Sequence of chain 48.E:
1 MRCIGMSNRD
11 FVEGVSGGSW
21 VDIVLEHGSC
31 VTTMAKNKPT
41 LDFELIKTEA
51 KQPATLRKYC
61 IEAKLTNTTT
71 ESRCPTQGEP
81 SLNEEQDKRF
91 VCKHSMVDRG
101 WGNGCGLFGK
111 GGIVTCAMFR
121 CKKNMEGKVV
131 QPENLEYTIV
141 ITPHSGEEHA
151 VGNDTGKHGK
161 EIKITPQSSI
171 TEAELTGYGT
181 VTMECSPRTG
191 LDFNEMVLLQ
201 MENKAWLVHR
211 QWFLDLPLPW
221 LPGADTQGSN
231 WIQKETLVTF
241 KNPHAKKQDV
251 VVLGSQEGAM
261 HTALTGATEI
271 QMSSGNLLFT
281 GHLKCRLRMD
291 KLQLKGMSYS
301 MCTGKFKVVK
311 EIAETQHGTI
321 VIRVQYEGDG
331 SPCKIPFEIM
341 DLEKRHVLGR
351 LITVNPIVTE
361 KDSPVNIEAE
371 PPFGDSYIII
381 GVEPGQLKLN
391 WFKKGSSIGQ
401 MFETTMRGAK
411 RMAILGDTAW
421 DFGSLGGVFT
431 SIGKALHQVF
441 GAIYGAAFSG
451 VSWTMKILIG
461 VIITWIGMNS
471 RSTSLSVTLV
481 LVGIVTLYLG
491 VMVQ

This protein binds this small molecule.
Small molecule (SMILES): CC(=O)N[C@@H]1[C@@H](O)[C@H](O)[C@@H](CO)O[C@H]1O

Binding-site contacts:
Ligand atom O7 contacts residue THR155 of chain 51.E at 4.1 Å.
Ligand atom O5 contacts residue GLY156 of chain 51.E at 4.3 Å.
Ligand atom C3 contacts residue ASN153 of chain 51.E at 3.8 Å.
Ligand atom O6 contacts residue LYS157 of chain 51.E at 4.2 Å.
Ligand atom O5 contacts residue THR155 of chain 51.E at 3.8 Å.
Ligand atom O6 contacts residue HIS158 of chain 51.E at 3.8 Å.
Ligand atom C5 contacts residue ASN153 of chain 51.E at 3.7 Å.
Ligand atom N2 contacts residue HIS149 of chain 51.E at 3.4 Å.
Ligand atom C2 contacts residue HIS149 of chain 51.E at 3.6 Å.
Ligand atom C1 contacts residue ASN153 of chain 51.E at 1.4 Å.
Ligand atom C1 contacts residue THR155 of chain 51.E at 3.9 Å.
Ligand atom C7 contacts residue ASN153 of chain 51.E at 3.5 Å.
Ligand atom C8 contacts residue GLY102 of chain 48.E at 4.2 Å.
Ligand atom O5 contacts residue ASN153 of chain 51.E at 2.4 Å (h-bond).
Ligand atom C5 contacts residue HIS158 of chain 51.E at 4.3 Å.
Ligand atom C4 contacts residue ASN153 of chain 51.E at 4.2 Å.
Ligand atom C1 contacts residue HIS158 of chain 51.E at 3.8 Å.
Ligand atom C6 contacts residue HIS158 of chain 51.E at 4.3 Å.
Ligand atom N2 contacts residue ASN153 of chain 51.E at 2.9 Å (h-bond).
Ligand atom C6 contacts residue THR155 of chain 51.E at 4.4 Å.
Ligand atom O5 contacts residue HIS158 of chain 51.E at 3.1 Å.
Ligand atom C6 contacts residue LYS157 of chain 51.E at 4.2 Å.
Ligand atom O3 contacts residue HIS149 of chain 51.E at 4.1 Å.
Ligand atom O7 contacts residue ASN153 of chain 51.E at 3.8 Å.
Ligand atom C1 contacts residue HIS149 of chain 51.E at 4.2 Å.
Ligand atom C5 contacts residue THR155 of chain 51.E at 3.9 Å.
Ligand atom C2 contacts residue ASN153 of chain 51.E at 2.5 Å.

Sequence of chain 51.E:
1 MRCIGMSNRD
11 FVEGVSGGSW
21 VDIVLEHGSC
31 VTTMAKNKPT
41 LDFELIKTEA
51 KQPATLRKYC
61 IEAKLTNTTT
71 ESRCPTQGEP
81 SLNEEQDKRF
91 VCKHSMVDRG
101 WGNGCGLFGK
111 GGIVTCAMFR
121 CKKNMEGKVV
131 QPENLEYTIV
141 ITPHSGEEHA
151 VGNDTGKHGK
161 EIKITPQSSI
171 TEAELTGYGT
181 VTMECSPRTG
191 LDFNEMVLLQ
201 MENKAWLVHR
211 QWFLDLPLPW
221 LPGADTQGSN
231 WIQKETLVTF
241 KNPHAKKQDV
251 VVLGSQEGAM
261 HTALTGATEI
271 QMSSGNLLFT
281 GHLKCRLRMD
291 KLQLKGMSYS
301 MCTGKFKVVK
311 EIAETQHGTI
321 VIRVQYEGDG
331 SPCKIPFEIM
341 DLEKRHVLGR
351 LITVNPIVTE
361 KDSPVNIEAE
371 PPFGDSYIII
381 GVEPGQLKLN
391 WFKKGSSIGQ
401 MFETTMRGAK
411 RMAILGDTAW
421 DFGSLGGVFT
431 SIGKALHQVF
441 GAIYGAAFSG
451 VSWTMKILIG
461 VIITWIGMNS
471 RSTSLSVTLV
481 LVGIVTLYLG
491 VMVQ